This small molecule binds to this protein.
Small molecule (SMILES): CC(=O)N[C@H]1[C@H](O[C@H]2[C@H](O)[C@@H](NC(C)=O)CO[C@@H]2CO[C@H]2O[C@@H](C)[C@@H](O)[C@@H](O)[C@@H]2O)O[C@H](CO)[C@@H](O)[C@@H]1O

Binding-site contacts:
Ligand atom C4 contacts residue ASN245 of chain 1.A at 4.4 Å.
Ligand atom C1 contacts residue ASN245 of chain 1.A at 4.2 Å.
Ligand atom O5 contacts residue PRO281 of chain 1.A at 4.5 Å.
Ligand atom C3 contacts residue ASN241 of chain 1.A at 3.9 Å.
Ligand atom O3 contacts residue PHE278 of chain 1.A at 3.5 Å (h-bond).
Ligand atom O5 contacts residue ASN241 of chain 1.A at 2.4 Å (h-bond).
Ligand atom O6 contacts residue ASN245 of chain 1.A at 4.4 Å.
Ligand atom C5 contacts residue ASN245 of chain 1.A at 4.0 Å.
Ligand atom O4 contacts residue PHE278 of chain 1.A at 3.8 Å.
Ligand atom C4 contacts residue PHE278 of chain 1.A at 3.3 Å (hydrophobic).
Ligand atom O2 contacts residue PRO281 of chain 1.A at 4.1 Å.
Ligand atom C3 contacts residue PHE278 of chain 1.A at 3.7 Å (hydrophobic).
Ligand atom N2 contacts residue ASN241 of chain 1.A at 3.0 Å (h-bond).
Ligand atom C6 contacts residue LYS248 of chain 1.A at 4.0 Å.
Ligand atom O3 contacts residue PRO281 of chain 1.A at 3.9 Å.
Ligand atom O3 contacts residue VAL280 of chain 1.A at 3.7 Å.
Ligand atom C1 contacts residue TYR237 of chain 1.A at 4.5 Å (hydrophobic).
Ligand atom C6 contacts residue LEU249 of chain 1.A at 3.8 Å (hydrophobic).
Ligand atom O3 contacts residue PRO281 of chain 1.A at 3.8 Å.
Ligand atom C5 contacts residue PHE278 of chain 1.A at 4.5 Å (hydrophobic).
Ligand atom C7 contacts residue PRO281 of chain 1.A at 4.3 Å (hydrophobic).
Ligand atom C4 contacts residue ASN241 of chain 1.A at 4.4 Å.
Ligand atom C5 contacts residue PRO281 of chain 1.A at 4.5 Å (hydrophobic).
Ligand atom C4 contacts residue LEU249 of chain 1.A at 4.4 Å (hydrophobic).
Ligand atom C7 contacts residue ASN241 of chain 1.A at 4.0 Å.
Ligand atom O5 contacts residue ASN245 of chain 1.A at 3.0 Å (h-bond).
Ligand atom C2 contacts residue ASN241 of chain 1.A at 2.6 Å.
Ligand atom O5 contacts residue ASN245 of chain 1.A at 4.0 Å.
Ligand atom C5 contacts residue ASN245 of chain 1.A at 3.5 Å.
Ligand atom O4 contacts residue LEU249 of chain 1.A at 3.9 Å.
Ligand atom C8 contacts residue TYR237 of chain 1.A at 4.3 Å (hydrophobic).
Ligand atom C6 contacts residue ASN245 of chain 1.A at 3.8 Å.
Ligand atom C5 contacts residue ASN241 of chain 1.A at 3.7 Å.
Ligand atom C1 contacts residue ASN245 of chain 1.A at 4.0 Å.
Ligand atom O7 contacts residue ASN241 of chain 1.A at 4.5 Å.
Ligand atom C1 contacts residue ASN241 of chain 1.A at 1.5 Å.
Ligand atom N2 contacts residue TYR237 of chain 1.A at 4.1 Å.
Ligand atom O7 contacts residue PRO281 of chain 1.A at 3.3 Å.
Ligand atom C6 contacts residue ASN245 of chain 1.A at 3.6 Å.

Sequence of chain 1.A:
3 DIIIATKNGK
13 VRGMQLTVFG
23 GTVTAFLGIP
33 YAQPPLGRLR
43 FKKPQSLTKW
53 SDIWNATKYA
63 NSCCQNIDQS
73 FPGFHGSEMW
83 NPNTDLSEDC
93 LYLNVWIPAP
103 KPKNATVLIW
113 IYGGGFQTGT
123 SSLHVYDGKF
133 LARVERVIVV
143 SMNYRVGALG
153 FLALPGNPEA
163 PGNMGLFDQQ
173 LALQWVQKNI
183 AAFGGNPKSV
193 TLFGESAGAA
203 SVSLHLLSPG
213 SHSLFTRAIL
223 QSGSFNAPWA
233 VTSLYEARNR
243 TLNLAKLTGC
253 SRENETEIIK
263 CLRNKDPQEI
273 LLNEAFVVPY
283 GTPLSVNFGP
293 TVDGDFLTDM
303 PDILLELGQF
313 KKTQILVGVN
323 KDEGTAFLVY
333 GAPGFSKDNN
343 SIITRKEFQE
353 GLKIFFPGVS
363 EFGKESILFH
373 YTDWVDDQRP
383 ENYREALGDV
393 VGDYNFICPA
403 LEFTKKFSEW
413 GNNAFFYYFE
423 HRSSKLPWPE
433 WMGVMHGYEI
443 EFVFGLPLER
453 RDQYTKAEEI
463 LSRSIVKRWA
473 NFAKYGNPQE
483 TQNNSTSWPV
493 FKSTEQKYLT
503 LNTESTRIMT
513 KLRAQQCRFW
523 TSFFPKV